This small molecule binds to this protein.
Small molecule (SMILES): CC(=O)N[C@H]1[C@H](O[C@H]2[C@H](O)[C@@H](NC(C)=O)CO[C@@H]2CO[C@@H]2O[C@@H](C)[C@@H](O)[C@@H](O)[C@@H]2O)O[C@H](CO)[C@@H](O[C@@H]2O[C@H](CO[C@H]3O[C@H](CO)[C@@H](O)[C@H](O)[C@@H]3O[C@@H]3O[C@H](CO)[C@@H](O[C@H]4O[C@H](CO)[C@H](O)[C@H](O)[C@H]4O)[C@H](O)[C@H]3NC(C)=O)[C@@H](O)[C@H](O[C@H]3O[C@H](CO)[C@@H](O)[C@H](O)[C@@H]3O[C@@H]3O[C@H](CO)[C@@H](O)[C@H](O)[C@H]3NC(C)=O)[C@@H]2O)[C@@H]1O

Sequence of chain 1.A:
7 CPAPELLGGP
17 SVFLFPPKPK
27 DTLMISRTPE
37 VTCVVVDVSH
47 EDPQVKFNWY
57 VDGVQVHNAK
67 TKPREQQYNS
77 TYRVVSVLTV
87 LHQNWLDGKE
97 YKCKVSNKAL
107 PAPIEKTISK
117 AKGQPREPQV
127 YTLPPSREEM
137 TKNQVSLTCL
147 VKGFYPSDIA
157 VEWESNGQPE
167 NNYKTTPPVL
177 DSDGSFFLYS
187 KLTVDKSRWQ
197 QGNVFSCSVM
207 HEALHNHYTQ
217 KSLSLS

Binding-site contacts:
Ligand atom C6 contacts residue PHE19 of chain 1.A at 3.6 Å (hydrophobic).
Ligand atom O6 contacts residue PRO23 of chain 1.A at 3.1 Å.
Ligand atom O4 contacts residue VAL42 of chain 1.A at 3.5 Å.
Ligand atom C7 contacts residue ASN75 of chain 1.A at 3.7 Å.
Ligand atom O6 contacts residue PRO22 of chain 1.A at 3.1 Å (h-bond).
Ligand atom O6 contacts residue GLU36 of chain 1.A at 2.9 Å (salt-bridge).
Ligand atom C3 contacts residue ASP43 of chain 1.A at 3.1 Å.
Ligand atom C6 contacts residue THR38 of chain 1.A at 3.5 Å.
Ligand atom O6 contacts residue PHE21 of chain 1.A at 3.6 Å.
Ligand atom C2 contacts residue PHE19 of chain 1.A at 3.5 Å (hydrophobic).
Ligand atom O3 contacts residue ASP43 of chain 1.A at 2.8 Å (salt-bridge).
Ligand atom C2 contacts residue ASP43 of chain 1.A at 3.8 Å.
Ligand atom C3 contacts residue PHE21 of chain 1.A at 3.7 Å (hydrophobic).
Ligand atom N2 contacts residue ASN75 of chain 1.A at 2.9 Å (h-bond).
Ligand atom C4 contacts residue PHE19 of chain 1.A at 3.5 Å (hydrophobic).
Ligand atom O6 contacts residue PHE21 of chain 1.A at 2.8 Å.
Ligand atom C7 contacts residue ASP43 of chain 1.A at 3.6 Å.
Ligand atom N2 contacts residue ASP43 of chain 1.A at 3.2 Å (salt-bridge).
Ligand atom C1 contacts residue ASN75 of chain 1.A at 1.5 Å.
Ligand atom O6 contacts residue PRO22 of chain 1.A at 3.2 Å (h-bond).
Ligand atom C3 contacts residue PHE19 of chain 1.A at 3.6 Å (hydrophobic).
Ligand atom C5 contacts residue ASN75 of chain 1.A at 3.8 Å.
Ligand atom O3 contacts residue PHE21 of chain 1.A at 2.7 Å.
Ligand atom C2 contacts residue ASN75 of chain 1.A at 2.4 Å.
Ligand atom C8 contacts residue ARG79 of chain 1.A at 3.1 Å.
Ligand atom O4 contacts residue PHE19 of chain 1.A at 3.7 Å.
Ligand atom C3 contacts residue LYS24 of chain 1.A at 3.5 Å.
Ligand atom O6 contacts residue PHE19 of chain 1.A at 3.5 Å.
Ligand atom O6 contacts residue LYS24 of chain 1.A at 3.1 Å (salt-bridge).
Ligand atom O5 contacts residue THR38 of chain 1.A at 3.6 Å.
Ligand atom O5 contacts residue ASN75 of chain 1.A at 2.4 Å (h-bond).
Ligand atom O7 contacts residue ARG79 of chain 1.A at 3.8 Å.
Ligand atom C1 contacts residue PHE19 of chain 1.A at 3.4 Å (hydrophobic).
Ligand atom C2 contacts residue PHE21 of chain 1.A at 3.2 Å (hydrophobic).
Ligand atom C1 contacts residue PHE21 of chain 1.A at 3.4 Å (hydrophobic).
Ligand atom C6 contacts residue GLU36 of chain 1.A at 2.9 Å.
Ligand atom C8 contacts residue ASP43 of chain 1.A at 3.6 Å.
Ligand atom C7 contacts residue ARG79 of chain 1.A at 3.7 Å.
Ligand atom C6 contacts residue PRO22 of chain 1.A at 3.7 Å (hydrophobic).
Ligand atom O4 contacts residue GLU36 of chain 1.A at 3.0 Å (salt-bridge).